Sequence of chain 1.C:
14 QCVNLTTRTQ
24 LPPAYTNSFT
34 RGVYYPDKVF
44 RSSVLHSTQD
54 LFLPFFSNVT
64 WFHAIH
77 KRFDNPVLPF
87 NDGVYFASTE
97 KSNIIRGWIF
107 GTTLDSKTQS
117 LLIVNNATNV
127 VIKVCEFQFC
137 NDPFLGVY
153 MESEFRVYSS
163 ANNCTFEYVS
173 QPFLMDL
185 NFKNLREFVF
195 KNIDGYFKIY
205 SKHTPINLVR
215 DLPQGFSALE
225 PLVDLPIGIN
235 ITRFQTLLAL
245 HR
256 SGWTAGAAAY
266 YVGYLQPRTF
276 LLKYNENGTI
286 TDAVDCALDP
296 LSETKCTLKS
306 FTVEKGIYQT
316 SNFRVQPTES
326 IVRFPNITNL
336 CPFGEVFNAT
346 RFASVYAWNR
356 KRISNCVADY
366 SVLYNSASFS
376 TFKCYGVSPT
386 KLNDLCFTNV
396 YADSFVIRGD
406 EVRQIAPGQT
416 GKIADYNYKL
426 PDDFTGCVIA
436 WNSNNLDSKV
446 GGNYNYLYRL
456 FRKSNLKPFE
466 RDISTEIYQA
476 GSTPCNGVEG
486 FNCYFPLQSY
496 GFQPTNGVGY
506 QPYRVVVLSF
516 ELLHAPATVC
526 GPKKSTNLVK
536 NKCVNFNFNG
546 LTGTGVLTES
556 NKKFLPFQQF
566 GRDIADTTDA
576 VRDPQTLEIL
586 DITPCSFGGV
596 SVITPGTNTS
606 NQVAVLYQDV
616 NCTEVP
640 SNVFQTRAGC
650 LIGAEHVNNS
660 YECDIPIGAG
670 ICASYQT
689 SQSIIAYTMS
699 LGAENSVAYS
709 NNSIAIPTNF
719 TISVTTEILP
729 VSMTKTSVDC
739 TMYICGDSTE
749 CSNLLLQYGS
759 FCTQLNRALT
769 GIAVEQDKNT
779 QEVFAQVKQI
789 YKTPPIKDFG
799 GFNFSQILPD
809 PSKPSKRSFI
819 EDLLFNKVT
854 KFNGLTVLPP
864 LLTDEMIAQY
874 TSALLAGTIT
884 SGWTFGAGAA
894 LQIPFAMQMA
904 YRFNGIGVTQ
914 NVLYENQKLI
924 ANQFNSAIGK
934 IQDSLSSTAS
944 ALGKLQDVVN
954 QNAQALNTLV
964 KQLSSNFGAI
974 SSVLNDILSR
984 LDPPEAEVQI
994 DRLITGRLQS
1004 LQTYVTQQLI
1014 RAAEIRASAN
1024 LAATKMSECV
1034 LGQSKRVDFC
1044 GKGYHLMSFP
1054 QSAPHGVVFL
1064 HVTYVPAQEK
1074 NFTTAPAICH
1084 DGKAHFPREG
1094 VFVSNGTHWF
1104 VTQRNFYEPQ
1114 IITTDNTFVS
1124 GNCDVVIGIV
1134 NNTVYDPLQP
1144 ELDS

The protein below binds the small molecule below.
Small molecule (SMILES): CC(=O)N[C@@H]1[C@@H](O)[C@H](O)[C@@H](CO)O[C@H]1O

Binding-site contacts:
Ligand atom O5 contacts residue ASN657 of chain 1.C at 2.4 Å (h-bond).
Ligand atom C4 contacts residue ASN657 of chain 1.C at 4.2 Å.
Ligand atom C8 contacts residue ASN657 of chain 1.C at 4.2 Å.
Ligand atom C5 contacts residue ASN657 of chain 1.C at 3.7 Å.
Ligand atom C1 contacts residue ASN657 of chain 1.C at 1.4 Å.
Ligand atom C8 contacts residue HIS655 of chain 1.C at 3.3 Å.
Ligand atom O7 contacts residue ASN657 of chain 1.C at 3.9 Å.
Ligand atom C8 contacts residue VAL656 of chain 1.C at 4.5 Å (hydrophobic).
Ligand atom C7 contacts residue ASN657 of chain 1.C at 3.6 Å.
Ligand atom N2 contacts residue ASN657 of chain 1.C at 2.9 Å (h-bond).
Ligand atom C3 contacts residue ASN657 of chain 1.C at 3.8 Å.
Ligand atom C2 contacts residue ASN657 of chain 1.C at 2.5 Å.